Binding-site contacts:
Ligand atom OAC contacts residue TYR127 of chain 2.B at 3.4 Å (h-bond).
Ligand atom CAF contacts residue TYR75 of chain 2.B at 3.4 Å (hydrophobic).
Ligand atom CAE contacts residue TYR344 of chain 2.B at 4.2 Å (hydrophobic).
Ligand atom NAO contacts residue PHE298 of chain 2.B at 3.1 Å (h-bond).
Ligand atom CAI contacts residue TRP289 of chain 2.B at 3.8 Å (hydrophobic).
Ligand atom CAQ contacts residue TRP289 of chain 2.B at 4.3 Å (hydrophobic).
Ligand atom NAS contacts residue TRP289 of chain 2.B at 4.3 Å.
Ligand atom CAL contacts residue TYR344 of chain 2.B at 3.7 Å (hydrophobic).
Ligand atom CAF contacts residue TRP289 of chain 2.B at 4.0 Å (hydrophobic).
Ligand atom CAE contacts residue PHE298 of chain 2.B at 3.3 Å (hydrophobic).
Ligand atom CAG contacts residue TRP289 of chain 2.B at 4.2 Å (hydrophobic).
Ligand atom CAD contacts residue TYR127 of chain 2.B at 4.0 Å (hydrophobic).
Ligand atom CAK contacts residue TRP289 of chain 2.B at 4.2 Å (hydrophobic).
Ligand atom NAO contacts residue TYR344 of chain 2.B at 4.4 Å.
Ligand atom NAN contacts residue VX1 of chain 2.F at 4.4 Å.
Ligand atom CAJ contacts residue TRP289 of chain 2.B at 3.9 Å (hydrophobic).
Ligand atom NAN contacts residue TYR127 of chain 2.B at 3.5 Å (h-bond).
Ligand atom CAR contacts residue TYR344 of chain 2.B at 4.2 Å (hydrophobic).
Ligand atom CAR contacts residue PHE300 of chain 2.B at 4.3 Å (hydrophobic).
Ligand atom CAK contacts residue TYR344 of chain 2.B at 3.5 Å (hydrophobic).
Ligand atom NAT contacts residue TRP289 of chain 2.B at 3.6 Å.
Ligand atom OAC contacts residue TYR344 of chain 2.B at 4.2 Å.
Ligand atom OAC contacts residue VX1 of chain 2.H at 3.6 Å.
Ligand atom NAN contacts residue TYR340 of chain 2.B at 4.0 Å.
Ligand atom NAS contacts residue TYR344 of chain 2.B at 4.0 Å.
Ligand atom CAE contacts residue VAL297 of chain 2.B at 3.5 Å (hydrophobic).
Ligand atom CAL contacts residue TYR127 of chain 2.B at 3.9 Å (hydrophobic).
Ligand atom CAD contacts residue PHE300 of chain 2.B at 4.2 Å (hydrophobic).
Ligand atom CAE contacts residue SER296 of chain 2.B at 4.2 Å.
Ligand atom NAN contacts residue TYR344 of chain 2.B at 3.8 Å.
Ligand atom CAR contacts residue PHE341 of chain 2.B at 4.2 Å (hydrophobic).
Ligand atom NAO contacts residue VAL297 of chain 2.B at 4.1 Å.
Ligand atom CAI contacts residue TYR75 of chain 2.B at 3.7 Å (hydrophobic).
Ligand atom CAM contacts residue TRP289 of chain 2.B at 3.4 Å (hydrophobic).
Ligand atom OAC contacts residue VX1 of chain 2.F at 3.4 Å.
Ligand atom CAH contacts residue TYR344 of chain 2.B at 4.0 Å (hydrophobic).
Ligand atom OAC contacts residue TYR340 of chain 2.B at 3.1 Å.
Ligand atom CAL contacts residue TRP289 of chain 2.B at 3.9 Å (hydrophobic).
Ligand atom CAD contacts residue PHE341 of chain 2.B at 3.7 Å (hydrophobic).
Ligand atom NAO contacts residue PHE341 of chain 2.B at 3.9 Å.

Sequence of chain 2.B:
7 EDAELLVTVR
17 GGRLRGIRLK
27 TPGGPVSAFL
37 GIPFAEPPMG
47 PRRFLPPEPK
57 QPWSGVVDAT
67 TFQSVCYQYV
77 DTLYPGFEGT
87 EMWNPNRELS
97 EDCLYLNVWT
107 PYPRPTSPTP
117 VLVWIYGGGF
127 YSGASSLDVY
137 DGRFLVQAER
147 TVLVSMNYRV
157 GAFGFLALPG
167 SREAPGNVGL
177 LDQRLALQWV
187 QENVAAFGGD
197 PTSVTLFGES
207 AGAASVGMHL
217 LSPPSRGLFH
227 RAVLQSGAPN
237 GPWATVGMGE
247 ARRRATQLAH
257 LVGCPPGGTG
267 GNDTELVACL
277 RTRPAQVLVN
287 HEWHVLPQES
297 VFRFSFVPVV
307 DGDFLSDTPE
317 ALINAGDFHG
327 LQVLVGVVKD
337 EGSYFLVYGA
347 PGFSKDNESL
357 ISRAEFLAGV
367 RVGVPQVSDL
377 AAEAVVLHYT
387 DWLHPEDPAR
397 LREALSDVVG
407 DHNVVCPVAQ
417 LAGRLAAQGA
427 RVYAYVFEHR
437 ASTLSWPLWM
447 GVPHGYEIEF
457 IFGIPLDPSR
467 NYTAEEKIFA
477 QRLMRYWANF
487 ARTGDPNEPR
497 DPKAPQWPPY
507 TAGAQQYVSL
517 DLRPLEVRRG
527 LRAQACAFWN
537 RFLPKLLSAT

The small molecule below binds the protein below.
Small molecule (SMILES): NC(=O)c1cc[n+](CCCn2ccnc2/C=N/O)cc1